A protein and the small-molecule ligand that binds it are described below.
Small molecule (SMILES): CC(=O)N[C@@H]1[C@@H](O)[C@H](O)[C@@H](CO)O[C@H]1O

Binding-site contacts:
Ligand atom C5 contacts residue THR592 of chain 1.D at 3.9 Å.
Ligand atom C3 contacts residue ASN590 of chain 1.D at 3.8 Å.
Ligand atom C1 contacts residue ASN590 of chain 1.D at 1.4 Å.
Ligand atom C1 contacts residue THR592 of chain 1.D at 3.8 Å.
Ligand atom C7 contacts residue ASN590 of chain 1.D at 3.4 Å.
Ligand atom C2 contacts residue ASN590 of chain 1.D at 2.5 Å.
Ligand atom O6 contacts residue GLU593 of chain 1.D at 3.5 Å (salt-bridge).
Ligand atom N2 contacts residue ASN590 of chain 1.D at 3.1 Å (h-bond).
Ligand atom C4 contacts residue ASN590 of chain 1.D at 4.2 Å.
Ligand atom O5 contacts residue ASN590 of chain 1.D at 2.3 Å (h-bond).
Ligand atom C6 contacts residue THR592 of chain 1.D at 3.9 Å.
Ligand atom C5 contacts residue ASN590 of chain 1.D at 3.7 Å.
Ligand atom O7 contacts residue ASN590 of chain 1.D at 3.3 Å (h-bond).
Ligand atom O5 contacts residue THR592 of chain 1.D at 3.1 Å (h-bond).
Ligand atom O6 contacts residue THR592 of chain 1.D at 2.9 Å (h-bond).

Sequence of chain 1.D:
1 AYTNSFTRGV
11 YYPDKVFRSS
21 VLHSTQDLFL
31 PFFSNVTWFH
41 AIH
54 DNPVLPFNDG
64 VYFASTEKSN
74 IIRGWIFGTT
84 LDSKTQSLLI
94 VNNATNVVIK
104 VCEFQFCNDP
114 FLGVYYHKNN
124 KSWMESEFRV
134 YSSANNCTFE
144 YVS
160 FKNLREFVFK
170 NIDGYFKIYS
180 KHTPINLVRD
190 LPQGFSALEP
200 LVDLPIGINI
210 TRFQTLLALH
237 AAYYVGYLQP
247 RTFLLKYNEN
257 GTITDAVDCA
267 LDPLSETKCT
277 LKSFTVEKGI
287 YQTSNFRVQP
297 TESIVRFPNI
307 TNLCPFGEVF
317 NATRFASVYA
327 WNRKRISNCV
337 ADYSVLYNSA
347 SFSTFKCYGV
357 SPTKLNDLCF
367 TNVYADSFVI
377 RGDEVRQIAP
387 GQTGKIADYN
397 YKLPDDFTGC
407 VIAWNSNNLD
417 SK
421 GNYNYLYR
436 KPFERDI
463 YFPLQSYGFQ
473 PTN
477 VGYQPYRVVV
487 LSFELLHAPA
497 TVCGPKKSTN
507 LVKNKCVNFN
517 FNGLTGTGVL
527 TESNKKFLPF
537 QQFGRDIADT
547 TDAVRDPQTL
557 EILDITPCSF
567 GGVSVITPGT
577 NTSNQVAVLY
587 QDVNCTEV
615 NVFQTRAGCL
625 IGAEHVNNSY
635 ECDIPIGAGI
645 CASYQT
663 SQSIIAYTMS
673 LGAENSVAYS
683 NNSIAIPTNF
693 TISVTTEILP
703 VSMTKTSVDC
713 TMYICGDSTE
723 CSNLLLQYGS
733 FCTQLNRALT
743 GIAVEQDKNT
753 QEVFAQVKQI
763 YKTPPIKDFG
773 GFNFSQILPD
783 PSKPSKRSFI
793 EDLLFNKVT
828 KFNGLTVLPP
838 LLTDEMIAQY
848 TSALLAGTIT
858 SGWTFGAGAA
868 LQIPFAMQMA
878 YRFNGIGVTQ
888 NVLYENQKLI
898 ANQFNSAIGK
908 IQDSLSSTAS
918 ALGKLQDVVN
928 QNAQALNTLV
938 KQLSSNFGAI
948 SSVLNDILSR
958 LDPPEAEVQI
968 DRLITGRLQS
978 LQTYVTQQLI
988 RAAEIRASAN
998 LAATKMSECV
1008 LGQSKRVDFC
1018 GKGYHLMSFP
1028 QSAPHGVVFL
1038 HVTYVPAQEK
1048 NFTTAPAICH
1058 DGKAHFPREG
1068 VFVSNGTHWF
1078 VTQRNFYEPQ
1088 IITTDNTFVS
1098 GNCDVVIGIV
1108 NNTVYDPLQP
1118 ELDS